Binding-site contacts:
Ligand atom C01 contacts residue ILE214 of chain 1.A at 3.6 Å (hydrophobic).
Ligand atom C02 contacts residue PHE191 of chain 1.A at 3.8 Å (hydrophobic).
Ligand atom N11 contacts residue TYR52 of chain 1.A at 3.6 Å.
Ligand atom C04 contacts residue TYR52 of chain 1.A at 4.2 Å (hydrophobic).
Ligand atom C07 contacts residue TYR52 of chain 1.A at 4.1 Å (hydrophobic).
Ligand atom C01 contacts residue PHE191 of chain 1.A at 3.8 Å (hydrophobic).
Ligand atom C08 contacts residue TRP51 of chain 1.A at 4.0 Å (hydrophobic).
Ligand atom C06 contacts residue PRO210 of chain 1.A at 3.8 Å (hydrophobic).
Ligand atom C06 contacts residue PHE191 of chain 1.A at 3.8 Å (hydrophobic).
Ligand atom N13 contacts residue TRP51 of chain 1.A at 2.8 Å (h-bond).
Ligand atom O10 contacts residue TRP51 of chain 1.A at 3.4 Å.
Ligand atom C12 contacts residue HIS312 of chain 1.A at 4.1 Å.
Ligand atom N11 contacts residue ALA156 of chain 1.A at 3.9 Å.
Ligand atom O10 contacts residue ALA156 of chain 1.A at 3.4 Å.
Ligand atom N13 contacts residue GLY50 of chain 1.A at 3.4 Å (h-bond).
Ligand atom C03 contacts residue PHE191 of chain 1.A at 3.7 Å (hydrophobic).
Ligand atom C02 contacts residue ILE214 of chain 1.A at 3.8 Å (hydrophobic).
Ligand atom C05 contacts residue PHE191 of chain 1.A at 3.7 Å (hydrophobic).
Ligand atom N13 contacts residue SER155 of chain 1.A at 3.1 Å (h-bond).
Ligand atom C01 contacts residue PHE243 of chain 1.A at 4.0 Å (hydrophobic).
Ligand atom C12 contacts residue ALA156 of chain 1.A at 3.9 Å (hydrophobic).
Ligand atom C02 contacts residue PHE242 of chain 1.A at 3.8 Å (hydrophobic).
Ligand atom C03 contacts residue THR159 of chain 1.A at 3.9 Å.
Ligand atom C09 contacts residue TRP51 of chain 1.A at 3.9 Å (hydrophobic).
Ligand atom C09 contacts residue ALA156 of chain 1.A at 3.9 Å (hydrophobic).
Ligand atom C04 contacts residue PHE191 of chain 1.A at 3.5 Å (hydrophobic).
Ligand atom N11 contacts residue TRP51 of chain 1.A at 4.2 Å.
Ligand atom C07 contacts residue PHE191 of chain 1.A at 3.7 Å (hydrophobic).
Ligand atom C12 contacts residue TRP51 of chain 1.A at 3.8 Å (hydrophobic).
Ligand atom C01 contacts residue PHE242 of chain 1.A at 4.3 Å (hydrophobic).
Ligand atom C02 contacts residue THR159 of chain 1.A at 4.3 Å.
Ligand atom C07 contacts residue TRP51 of chain 1.A at 4.4 Å (hydrophobic).
Ligand atom C12 contacts residue SER155 of chain 1.A at 3.6 Å.
Ligand atom C06 contacts residue ILE214 of chain 1.A at 4.3 Å (hydrophobic).
Ligand atom N13 contacts residue HIS312 of chain 1.A at 4.4 Å.
Ligand atom O10 contacts residue TYR52 of chain 1.A at 4.2 Å.
Ligand atom C01 contacts residue PRO210 of chain 1.A at 4.4 Å (hydrophobic).
Ligand atom C08 contacts residue PHE191 of chain 1.A at 3.4 Å (hydrophobic).
Ligand atom N13 contacts residue ALA156 of chain 1.A at 3.4 Å (h-bond).
Ligand atom C09 contacts residue PHE191 of chain 1.A at 4.4 Å (hydrophobic).

Sequence of chain 1.A:
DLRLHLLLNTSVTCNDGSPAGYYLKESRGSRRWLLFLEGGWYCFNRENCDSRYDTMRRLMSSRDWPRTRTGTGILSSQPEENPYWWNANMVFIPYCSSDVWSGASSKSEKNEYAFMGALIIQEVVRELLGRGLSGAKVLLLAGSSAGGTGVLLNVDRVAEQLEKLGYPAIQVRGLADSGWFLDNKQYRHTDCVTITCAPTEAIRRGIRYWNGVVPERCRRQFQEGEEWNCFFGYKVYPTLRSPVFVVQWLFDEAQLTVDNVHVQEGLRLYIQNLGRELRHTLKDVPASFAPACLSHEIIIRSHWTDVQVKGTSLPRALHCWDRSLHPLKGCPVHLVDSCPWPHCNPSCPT

A protein and the small-molecule ligand that binds it are described below.
Small molecule (SMILES): [NH3+]Cc1cc(-c2ccccc2)no1